Sequence of chain 1.C:
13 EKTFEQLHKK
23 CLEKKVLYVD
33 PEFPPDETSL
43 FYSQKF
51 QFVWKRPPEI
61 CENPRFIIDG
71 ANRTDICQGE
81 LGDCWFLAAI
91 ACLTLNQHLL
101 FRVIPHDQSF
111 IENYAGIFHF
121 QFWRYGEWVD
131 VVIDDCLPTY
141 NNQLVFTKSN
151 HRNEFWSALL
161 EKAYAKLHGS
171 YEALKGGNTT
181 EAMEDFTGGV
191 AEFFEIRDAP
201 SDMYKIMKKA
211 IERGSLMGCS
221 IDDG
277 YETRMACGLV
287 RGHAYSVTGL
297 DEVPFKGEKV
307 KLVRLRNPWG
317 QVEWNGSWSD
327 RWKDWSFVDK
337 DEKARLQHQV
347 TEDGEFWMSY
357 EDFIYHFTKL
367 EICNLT

Binding-site contacts:
Ligand atom C10 contacts residue SER220 of chain 1.C at 3.6 Å.
Ligand atom C2 contacts residue HIS289 of chain 1.C at 3.8 Å.
Ligand atom O2 contacts residue GLN78 of chain 1.C at 4.1 Å.
Ligand atom C3 contacts residue CYS84 of chain 1.C at 3.0 Å (hydrophobic).
Ligand atom O4 contacts residue LYS175 of chain 1.C at 3.7 Å.
Ligand atom O4 contacts residue TRP85 of chain 1.C at 3.3 Å.
Ligand atom C13 contacts residue ASN178 of chain 1.C at 3.7 Å.
Ligand atom C7 contacts residue GLY288 of chain 1.C at 3.9 Å.
Ligand atom C10 contacts residue GLY288 of chain 1.C at 3.6 Å.
Ligand atom C3 contacts residue GLY82 of chain 1.C at 3.8 Å.
Ligand atom O3 contacts residue GLY288 of chain 1.C at 4.0 Å.
Ligand atom O1 contacts residue CYS84 of chain 1.C at 3.1 Å (h-bond).
Ligand atom N3 contacts residue ASN178 of chain 1.C at 3.9 Å.
Ligand atom O4 contacts residue GLY82 of chain 1.C at 3.9 Å.
Ligand atom C1 contacts residue GLN78 of chain 1.C at 3.6 Å.
Ligand atom O4 contacts residue CYS84 of chain 1.C at 3.7 Å.
Ligand atom C1 contacts residue HIS289 of chain 1.C at 3.5 Å.
Ligand atom C6 contacts residue GLY177 of chain 1.C at 3.8 Å.
Ligand atom C8 contacts residue GLY288 of chain 1.C at 3.6 Å.
Ligand atom O2 contacts residue CYS84 of chain 1.C at 3.3 Å (h-bond).
Ligand atom O3 contacts residue CYS84 of chain 1.C at 4.0 Å.
Ligand atom C1 contacts residue GLY82 of chain 1.C at 4.1 Å.
Ligand atom C15 contacts residue GLY177 of chain 1.C at 3.6 Å.
Ligand atom C9 contacts residue GLY177 of chain 1.C at 4.0 Å.
Ligand atom C2 contacts residue CYS84 of chain 1.C at 1.6 Å (hydrophobic).
Ligand atom N4 contacts residue GLY176 of chain 1.C at 3.6 Å (h-bond).
Ligand atom O1 contacts residue ASP83 of chain 1.C at 3.4 Å (salt-bridge).
Ligand atom N1 contacts residue GLY288 of chain 1.C at 3.8 Å.
Ligand atom O1 contacts residue GLY82 of chain 1.C at 3.1 Å.
Ligand atom O2 contacts residue HIS289 of chain 1.C at 2.9 Å (h-bond).
Ligand atom C4 contacts residue CYS84 of chain 1.C at 3.4 Å (hydrophobic).
Ligand atom C10 contacts residue HIS289 of chain 1.C at 3.7 Å.
Ligand atom C9 contacts residue ALA290 of chain 1.C at 4.0 Å (hydrophobic).
Ligand atom O4 contacts residue GLY177 of chain 1.C at 4.0 Å.
Ligand atom N2 contacts residue GLY177 of chain 1.C at 3.4 Å (h-bond).
Ligand atom O1 contacts residue GLN78 of chain 1.C at 2.6 Å (h-bond).
Ligand atom C11 contacts residue GLY177 of chain 1.C at 4.1 Å.
Ligand atom N1 contacts residue CYS84 of chain 1.C at 4.1 Å.
Ligand atom N4 contacts residue GLY177 of chain 1.C at 3.8 Å.
Ligand atom C1 contacts residue CYS84 of chain 1.C at 2.5 Å (hydrophobic).

This protein binds this small molecule.
Small molecule (SMILES): CC(C)C[C@H](NC(=O)[C@@H](O)CC(=O)O)C(=O)NCCCCNC(N)=[NH2+]